Sequence of chain 2.A:
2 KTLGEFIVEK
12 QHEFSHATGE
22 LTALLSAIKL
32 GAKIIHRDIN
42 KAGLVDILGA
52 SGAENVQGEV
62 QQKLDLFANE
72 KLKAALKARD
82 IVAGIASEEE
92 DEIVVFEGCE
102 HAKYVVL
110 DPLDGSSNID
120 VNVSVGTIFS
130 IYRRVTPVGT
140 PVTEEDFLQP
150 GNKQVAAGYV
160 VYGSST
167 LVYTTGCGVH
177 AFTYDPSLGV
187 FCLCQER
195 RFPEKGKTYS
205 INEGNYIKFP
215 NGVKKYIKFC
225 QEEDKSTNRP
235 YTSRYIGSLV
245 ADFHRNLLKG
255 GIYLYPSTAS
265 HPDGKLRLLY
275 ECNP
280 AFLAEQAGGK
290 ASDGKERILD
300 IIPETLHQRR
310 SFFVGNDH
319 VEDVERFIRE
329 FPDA

Sequence of chain 1.A:
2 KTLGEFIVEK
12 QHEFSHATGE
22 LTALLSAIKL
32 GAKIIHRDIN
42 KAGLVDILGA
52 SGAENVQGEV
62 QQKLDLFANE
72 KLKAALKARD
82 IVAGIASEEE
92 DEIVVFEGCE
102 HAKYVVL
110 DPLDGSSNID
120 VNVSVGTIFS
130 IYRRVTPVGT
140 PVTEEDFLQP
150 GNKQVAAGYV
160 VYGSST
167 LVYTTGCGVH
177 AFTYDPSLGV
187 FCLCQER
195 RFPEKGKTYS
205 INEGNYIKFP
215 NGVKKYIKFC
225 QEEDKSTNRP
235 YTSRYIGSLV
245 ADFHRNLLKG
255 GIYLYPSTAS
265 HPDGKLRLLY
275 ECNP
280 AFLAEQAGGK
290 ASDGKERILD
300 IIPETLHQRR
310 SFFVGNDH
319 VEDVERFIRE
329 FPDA

Binding-site contacts:
Ligand atom O1 contacts residue ASP113 of chain 1.A at 3.1 Å (salt-bridge).
Ligand atom O3P contacts residue SER116 of chain 1.A at 3.1 Å (h-bond).
Ligand atom C4 contacts residue LEU243 of chain 1.A at 3.7 Å (hydrophobic).
Ligand atom O2P contacts residue GLY114 of chain 1.A at 3.2 Å (h-bond).
Ligand atom O3 contacts residue SER242 of chain 1.A at 3.9 Å.
Ligand atom O5 contacts residue LYS269 of chain 1.A at 2.9 Å (salt-bridge).
Ligand atom C1 contacts residue ARG271 of chain 1.A at 3.8 Å.
Ligand atom O3 contacts residue ASP113 of chain 1.A at 2.6 Å (salt-bridge).
Ligand atom O3 contacts residue LEU243 of chain 1.A at 3.0 Å (h-bond).
Ligand atom O2P contacts residue SER115 of chain 1.A at 3.0 Å (h-bond).
Ligand atom O4 contacts residue TYR257 of chain 1.A at 2.6 Å (h-bond).
Ligand atom O4 contacts residue LEU243 of chain 1.A at 3.2 Å (h-bond).
Ligand atom C4 contacts residue TYR257 of chain 1.A at 3.8 Å (hydrophobic).
Ligand atom C3 contacts residue LEU243 of chain 1.A at 3.7 Å (hydrophobic).
Ligand atom O1 contacts residue MG1 of chain 1.C at 2.4 Å.
Ligand atom C6 contacts residue TYR239 of chain 1.A at 3.4 Å (hydrophobic).
Ligand atom O2 contacts residue GLY114 of chain 1.A at 3.8 Å.
Ligand atom C2 contacts residue LYS269 of chain 1.A at 3.9 Å.
Ligand atom O6P contacts residue ARG238 of chain 2.A at 3.1 Å (salt-bridge).
Ligand atom C3 contacts residue ASP113 of chain 1.A at 3.6 Å.
Ligand atom O5P contacts residue TYR259 of chain 1.A at 2.7 Å (h-bond).
Ligand atom O3P contacts residue GLY114 of chain 1.A at 3.8 Å.
Ligand atom O4P contacts residue ARG238 of chain 2.A at 2.9 Å (salt-bridge).
Ligand atom O6P contacts residue ASN206 of chain 1.A at 2.8 Å (h-bond).
Ligand atom C1 contacts residue LYS269 of chain 1.A at 3.8 Å.
Ligand atom O6 contacts residue TYR259 of chain 1.A at 3.5 Å.
Ligand atom O2 contacts residue GLY241 of chain 1.A at 3.7 Å.
Ligand atom C4 contacts residue GLY241 of chain 1.A at 3.3 Å.
Ligand atom P1 contacts residue LYS269 of chain 1.A at 3.8 Å.
Ligand atom P1 contacts residue SER115 of chain 1.A at 3.6 Å.
Ligand atom O6P contacts residue TYR239 of chain 1.A at 2.7 Å (h-bond).
Ligand atom O3 contacts residue GLY114 of chain 1.A at 3.5 Å (h-bond).
Ligand atom O3P contacts residue SER115 of chain 1.A at 3.1 Å (h-bond).
Ligand atom C1 contacts residue MG1 of chain 1.C at 3.8 Å.
Ligand atom C1 contacts residue GLU275 of chain 1.A at 3.8 Å.
Ligand atom O1P contacts residue LYS269 of chain 1.A at 2.5 Å (salt-bridge).
Ligand atom O6 contacts residue LYS269 of chain 1.A at 3.0 Å (salt-bridge).
Ligand atom P2 contacts residue ASN206 of chain 1.A at 3.6 Å.
Ligand atom O5P contacts residue ASN206 of chain 1.A at 3.8 Å.
Ligand atom O1 contacts residue GLU275 of chain 1.A at 3.0 Å (salt-bridge).

The protein below binds the small molecule below.
Small molecule (SMILES): O=P(O)(O)OC[C@H]1O[C@@](CO)(OP(=O)(O)O)[C@@H](O)[C@@H]1O